Binding-site contacts:
Ligand atom C02 contacts residue ASN47 of chain 1.A at 3.8 Å.
Ligand atom C10 contacts residue CYS43 of chain 1.A at 4.2 Å (hydrophobic).
Ligand atom C09 contacts residue GLU44 of chain 1.A at 3.9 Å.
Ligand atom N07 contacts residue VAL51 of chain 1.A at 4.1 Å.
Ligand atom N19 contacts residue ASP220 of chain 1.A at 3.8 Å.
Ligand atom C06 contacts residue LEU48 of chain 1.A at 4.2 Å (hydrophobic).
Ligand atom N08 contacts residue LEU48 of chain 1.A at 3.2 Å.
Ligand atom C12 contacts residue GLU44 of chain 1.A at 3.7 Å.
Ligand atom C10 contacts residue ASN47 of chain 1.A at 4.0 Å.
Ligand atom C10 contacts residue GLU44 of chain 1.A at 3.5 Å.
Ligand atom C11 contacts residue GLU44 of chain 1.A at 3.6 Å.
Ligand atom C03 contacts residue GLU44 of chain 1.A at 4.4 Å.
Ligand atom C04 contacts residue ASN47 of chain 1.A at 4.1 Å.
Ligand atom N08 contacts residue GLU19 of chain 1.A at 2.8 Å (salt-bridge).
Ligand atom C06 contacts residue GLU19 of chain 1.A at 3.6 Å.
Ligand atom N07 contacts residue GLU19 of chain 1.A at 2.7 Å (salt-bridge).
Ligand atom C11 contacts residue CYS43 of chain 1.A at 3.9 Å (hydrophobic).
Ligand atom C13 contacts residue GLU44 of chain 1.A at 3.8 Å.
Ligand atom C05 contacts residue ASN47 of chain 1.A at 4.0 Å.
Ligand atom C04 contacts residue GLU44 of chain 1.A at 4.1 Å.
Ligand atom C03 contacts residue ASN47 of chain 1.A at 4.0 Å.
Ligand atom S01 contacts residue ASN47 of chain 1.A at 3.8 Å.
Ligand atom C15 contacts residue ASN47 of chain 1.A at 3.8 Å.
Ligand atom C18 contacts residue ASP220 of chain 1.A at 3.7 Å.
Ligand atom C14 contacts residue GLU44 of chain 1.A at 3.7 Å.

Sequence of chain 1.A:
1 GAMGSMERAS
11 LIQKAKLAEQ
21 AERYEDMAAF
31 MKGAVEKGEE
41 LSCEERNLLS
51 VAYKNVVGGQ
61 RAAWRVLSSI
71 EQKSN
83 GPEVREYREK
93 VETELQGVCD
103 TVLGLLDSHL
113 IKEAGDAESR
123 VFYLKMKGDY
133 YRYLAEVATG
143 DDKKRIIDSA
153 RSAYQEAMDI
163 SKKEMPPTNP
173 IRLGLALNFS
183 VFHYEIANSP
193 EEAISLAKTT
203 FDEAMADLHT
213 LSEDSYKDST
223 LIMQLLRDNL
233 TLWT

A small-molecule ligand and the protein it binds are described below.
Small molecule (SMILES): [H]/N=C(\N)c1cc(-c2ccccc2)c(CC2CCNCC2)s1